Binding-site contacts:
Ligand atom C1 contacts residue ASN179 of chain 1.A at 1.4 Å.
Ligand atom C1 contacts residue THR308 of chain 1.A at 4.4 Å.
Ligand atom O6 contacts residue HIS307 of chain 1.A at 4.1 Å.
Ligand atom C7 contacts residue SER312 of chain 1.A at 3.7 Å.
Ligand atom O5 contacts residue THR310 of chain 1.A at 4.4 Å.
Ligand atom C8 contacts residue SER312 of chain 1.A at 3.6 Å.
Ligand atom O7 contacts residue THR310 of chain 1.A at 3.2 Å (h-bond).
Ligand atom O7 contacts residue ASN179 of chain 1.A at 3.2 Å (h-bond).
Ligand atom C3 contacts residue ASN179 of chain 1.A at 3.8 Å.
Ligand atom C5 contacts residue THR308 of chain 1.A at 3.9 Å.
Ligand atom O7 contacts residue SER312 of chain 1.A at 2.8 Å (h-bond).
Ligand atom C8 contacts residue ASN311 of chain 1.A at 3.9 Å.
Ligand atom C2 contacts residue THR310 of chain 1.A at 4.3 Å.
Ligand atom O6 contacts residue VAL186 of chain 1.A at 4.4 Å.
Ligand atom C5 contacts residue ASN179 of chain 1.A at 3.7 Å.
Ligand atom C7 contacts residue NAG1 of chain 1.C at 4.0 Å.
Ligand atom O6 contacts residue PHE438 of chain 1.A at 4.1 Å.
Ligand atom O5 contacts residue ASN179 of chain 1.A at 2.3 Å (h-bond).
Ligand atom C7 contacts residue THR310 of chain 1.A at 4.3 Å.
Ligand atom C7 contacts residue ASN311 of chain 1.A at 4.2 Å.
Ligand atom N2 contacts residue ASN179 of chain 1.A at 3.0 Å (h-bond).
Ligand atom C2 contacts residue NAG1 of chain 1.C at 4.4 Å.
Ligand atom C6 contacts residue HIS307 of chain 1.A at 3.4 Å.
Ligand atom C6 contacts residue TRP434 of chain 1.A at 3.6 Å (hydrophobic).
Ligand atom C1 contacts residue NAG1 of chain 1.C at 3.9 Å.
Ligand atom O7 contacts residue ASN311 of chain 1.A at 3.2 Å.
Ligand atom C4 contacts residue ASN179 of chain 1.A at 4.2 Å.
Ligand atom C7 contacts residue ASN179 of chain 1.A at 3.3 Å.
Ligand atom C6 contacts residue THR308 of chain 1.A at 3.2 Å.
Ligand atom C2 contacts residue ASN179 of chain 1.A at 2.4 Å.
Ligand atom O6 contacts residue THR308 of chain 1.A at 2.9 Å (h-bond).
Ligand atom O6 contacts residue TRP434 of chain 1.A at 3.0 Å (h-bond).
Ligand atom O5 contacts residue THR308 of chain 1.A at 3.3 Å (h-bond).
Ligand atom C8 contacts residue NAG1 of chain 1.C at 3.6 Å.
Ligand atom N2 contacts residue NAG1 of chain 1.C at 3.6 Å.
Ligand atom C1 contacts residue THR310 of chain 1.A at 4.1 Å.

Sequence of chain 1.A:
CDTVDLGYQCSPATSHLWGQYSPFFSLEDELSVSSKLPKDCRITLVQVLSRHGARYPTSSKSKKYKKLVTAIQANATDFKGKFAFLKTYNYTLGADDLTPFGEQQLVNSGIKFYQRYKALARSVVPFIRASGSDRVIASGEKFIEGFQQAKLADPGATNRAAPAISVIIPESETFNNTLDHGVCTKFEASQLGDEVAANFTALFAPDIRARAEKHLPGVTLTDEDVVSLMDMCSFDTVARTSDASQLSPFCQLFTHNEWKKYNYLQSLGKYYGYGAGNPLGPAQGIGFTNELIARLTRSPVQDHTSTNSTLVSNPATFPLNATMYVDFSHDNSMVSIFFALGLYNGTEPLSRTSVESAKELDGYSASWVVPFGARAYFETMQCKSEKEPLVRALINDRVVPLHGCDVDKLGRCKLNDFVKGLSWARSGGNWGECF

This protein binds this small molecule.
Small molecule (SMILES): CC(=O)N[C@@H]1[C@@H](O)[C@H](O)[C@@H](CO)O[C@H]1O